Sequence of chain 1.Y:
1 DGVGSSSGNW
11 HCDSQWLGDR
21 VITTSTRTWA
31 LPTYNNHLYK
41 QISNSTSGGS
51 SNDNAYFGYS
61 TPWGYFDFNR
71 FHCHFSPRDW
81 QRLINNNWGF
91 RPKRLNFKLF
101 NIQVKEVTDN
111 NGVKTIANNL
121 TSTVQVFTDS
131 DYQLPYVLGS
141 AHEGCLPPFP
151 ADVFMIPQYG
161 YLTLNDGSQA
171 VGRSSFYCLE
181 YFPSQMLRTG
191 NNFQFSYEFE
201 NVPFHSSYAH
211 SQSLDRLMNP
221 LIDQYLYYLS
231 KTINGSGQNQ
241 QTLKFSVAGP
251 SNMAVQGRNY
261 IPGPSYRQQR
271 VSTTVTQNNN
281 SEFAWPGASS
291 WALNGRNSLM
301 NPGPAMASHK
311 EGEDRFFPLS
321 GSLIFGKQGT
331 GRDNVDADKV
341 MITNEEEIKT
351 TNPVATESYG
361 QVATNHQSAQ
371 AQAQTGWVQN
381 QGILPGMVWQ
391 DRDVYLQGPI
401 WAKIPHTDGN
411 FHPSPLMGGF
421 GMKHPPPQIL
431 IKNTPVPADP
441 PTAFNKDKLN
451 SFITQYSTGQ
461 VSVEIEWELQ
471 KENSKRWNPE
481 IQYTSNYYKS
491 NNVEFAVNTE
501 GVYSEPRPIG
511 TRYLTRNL

Sequence of chain 1.H:
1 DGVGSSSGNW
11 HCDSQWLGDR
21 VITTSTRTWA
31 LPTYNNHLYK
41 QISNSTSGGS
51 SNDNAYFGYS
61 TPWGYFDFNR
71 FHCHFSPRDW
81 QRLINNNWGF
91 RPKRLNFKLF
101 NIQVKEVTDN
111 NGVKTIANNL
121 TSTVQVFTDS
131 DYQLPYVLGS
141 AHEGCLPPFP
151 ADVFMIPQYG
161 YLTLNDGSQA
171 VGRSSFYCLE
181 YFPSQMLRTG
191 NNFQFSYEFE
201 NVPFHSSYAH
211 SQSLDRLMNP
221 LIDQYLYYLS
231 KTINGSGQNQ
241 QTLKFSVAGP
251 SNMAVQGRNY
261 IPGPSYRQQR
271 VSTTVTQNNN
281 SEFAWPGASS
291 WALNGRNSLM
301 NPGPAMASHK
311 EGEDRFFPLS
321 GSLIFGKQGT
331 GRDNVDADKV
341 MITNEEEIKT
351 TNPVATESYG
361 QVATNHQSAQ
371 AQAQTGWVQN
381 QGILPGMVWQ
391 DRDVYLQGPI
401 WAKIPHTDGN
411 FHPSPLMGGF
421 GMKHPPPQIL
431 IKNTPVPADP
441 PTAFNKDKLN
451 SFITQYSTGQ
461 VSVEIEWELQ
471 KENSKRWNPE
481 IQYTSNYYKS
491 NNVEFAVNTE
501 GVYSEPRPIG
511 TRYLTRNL

The small molecule below binds the protein below.
Small molecule (SMILES): OC[C@H]1O[C@@H](O)[C@H](O)[C@@H](O)[C@H]1O

Binding-site contacts:
Ligand atom O1 contacts residue VAL255 of chain 1.Y at 3.3 Å.
Ligand atom C3 contacts residue TRP285 of chain 1.H at 3.5 Å (hydrophobic).
Ligand atom C1 contacts residue ASN252 of chain 1.Y at 4.0 Å.
Ligand atom O6 contacts residue TRP285 of chain 1.H at 3.6 Å (h-bond).
Ligand atom C6 contacts residue ASP53 of chain 1.H at 3.6 Å.
Ligand atom O5 contacts residue TRP285 of chain 1.H at 3.2 Å.
Ligand atom O2 contacts residue TRP285 of chain 1.H at 4.3 Å.
Ligand atom C1 contacts residue TRP285 of chain 1.H at 3.9 Å (hydrophobic).
Ligand atom O3 contacts residue TRP285 of chain 1.H at 3.2 Å.
Ligand atom O5 contacts residue ASP53 of chain 1.H at 4.1 Å.
Ligand atom O1 contacts residue TRP285 of chain 1.H at 3.6 Å.
Ligand atom O1 contacts residue ALA254 of chain 1.Y at 3.8 Å.
Ligand atom O1 contacts residue ASN252 of chain 1.Y at 3.2 Å (h-bond).
Ligand atom O2 contacts residue VAL255 of chain 1.Y at 4.4 Å.
Ligand atom C5 contacts residue TRP285 of chain 1.H at 3.4 Å (hydrophobic).
Ligand atom C2 contacts residue TRP285 of chain 1.H at 3.4 Å (hydrophobic).
Ligand atom O4 contacts residue TRP285 of chain 1.H at 1.4 Å.
Ligand atom C2 contacts residue ASN252 of chain 1.Y at 4.2 Å.
Ligand atom C6 contacts residue TRP285 of chain 1.H at 3.2 Å (hydrophobic).
Ligand atom C4 contacts residue TRP285 of chain 1.H at 2.8 Å (hydrophobic).
Ligand atom O2 contacts residue ASN252 of chain 1.Y at 3.3 Å (h-bond).